Binding-site contacts:
Ligand atom CZ2 contacts residue THR50 of chain 1.C at 3.9 Å.
Ligand atom OXT contacts residue THR50 of chain 1.C at 2.8 Å (h-bond).
Ligand atom CG contacts residue SER51 of chain 1.B at 4.0 Å.
Ligand atom CE3 contacts residue HIS32 of chain 1.C at 3.8 Å.
Ligand atom O contacts residue SER51 of chain 1.B at 3.1 Å (h-bond).
Ligand atom OXT contacts residue HIS49 of chain 1.C at 3.9 Å.
Ligand atom CB contacts residue THR23 of chain 1.B at 3.8 Å.
Ligand atom OXT contacts residue THR47 of chain 1.C at 2.6 Å (h-bond).
Ligand atom CZ3 contacts residue HIS32 of chain 1.C at 3.8 Å.
Ligand atom CH2 contacts residue ILE20 of chain 1.C at 4.0 Å (hydrophobic).
Ligand atom N contacts residue ASP27 of chain 1.B at 3.1 Å (salt-bridge).
Ligand atom C contacts residue SER51 of chain 1.B at 3.8 Å.
Ligand atom NE1 contacts residue GLN45 of chain 1.C at 2.9 Å (h-bond).
Ligand atom N contacts residue ARG24 of chain 1.B at 4.0 Å.
Ligand atom O contacts residue THR47 of chain 1.C at 3.7 Å.
Ligand atom O contacts residue GLY25 of chain 1.B at 3.0 Å (h-bond).
Ligand atom C contacts residue GLY25 of chain 1.B at 3.5 Å.
Ligand atom N contacts residue THR28 of chain 1.B at 2.8 Å (h-bond).
Ligand atom CE2 contacts residue GLN45 of chain 1.C at 4.0 Å.
Ligand atom CZ2 contacts residue ALA44 of chain 1.C at 4.0 Å (hydrophobic).
Ligand atom CA contacts residue THR23 of chain 1.B at 3.8 Å.
Ligand atom CD1 contacts residue THR47 of chain 1.C at 3.8 Å.
Ligand atom CA contacts residue GLY25 of chain 1.B at 3.6 Å.
Ligand atom N contacts residue GLY25 of chain 1.B at 2.8 Å (h-bond).
Ligand atom CB contacts residue SER51 of chain 1.B at 3.5 Å.
Ligand atom CH2 contacts residue GLY21 of chain 1.C at 3.4 Å.
Ligand atom O contacts residue THR23 of chain 1.B at 4.0 Å.
Ligand atom C contacts residue THR47 of chain 1.C at 3.5 Å.
Ligand atom NE1 contacts residue ALA44 of chain 1.C at 3.8 Å.
Ligand atom O contacts residue ARG24 of chain 1.B at 3.5 Å.
Ligand atom CD1 contacts residue SER51 of chain 1.B at 3.7 Å.
Ligand atom CD1 contacts residue GLN45 of chain 1.C at 3.5 Å.
Ligand atom CZ3 contacts residue GLY21 of chain 1.C at 3.6 Å.
Ligand atom CB contacts residue THR28 of chain 1.B at 3.6 Å.
Ligand atom CE2 contacts residue ALA44 of chain 1.C at 4.0 Å (hydrophobic).
Ligand atom C contacts residue THR50 of chain 1.C at 3.9 Å.
Ligand atom CZ2 contacts residue ILE53 of chain 1.C at 3.9 Å (hydrophobic).
Ligand atom CA contacts residue THR28 of chain 1.B at 3.2 Å.
Ligand atom CE3 contacts residue HIS31 of chain 1.C at 4.0 Å.
Ligand atom N contacts residue THR23 of chain 1.B at 2.8 Å (h-bond).

Sequence of chain 1.C:
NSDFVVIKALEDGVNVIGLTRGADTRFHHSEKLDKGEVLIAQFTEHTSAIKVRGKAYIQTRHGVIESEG

Sequence of chain 1.B:
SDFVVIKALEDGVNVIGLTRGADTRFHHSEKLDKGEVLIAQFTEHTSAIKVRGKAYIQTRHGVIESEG

A small-molecule ligand and the protein it binds are described below.
Small molecule (SMILES): N[C@@H](Cc1c[nH]c2ccccc12)C(=O)O